A small-molecule ligand and the protein it binds are described below.
Small molecule (SMILES): CC(=O)N[C@@H]1[C@@H](O)[C@H](O[C@@H]2O[C@H](CO)[C@H](O)[C@H](O[C@]3(C(=O)O)C[C@H](O)[C@@H](NC(C)=O)[C@H]([C@H](O)[C@H](O)CO)O3)[C@H]2O)[C@@H](CO)O[C@H]1O

Binding-site contacts:
Ligand atom O5 contacts residue GLY216 of chain 1.A at 3.6 Å (h-bond).
Ligand atom N5 contacts residue ALA125 of chain 1.A at 2.8 Å (h-bond).
Ligand atom O9 contacts residue HIS174 of chain 1.A at 3.2 Å (h-bond).
Ligand atom C8 contacts residue GLU181 of chain 1.A at 3.7 Å.
Ligand atom O8 contacts residue GLN217 of chain 1.A at 3.0 Å (h-bond).
Ligand atom C1 contacts residue GLN217 of chain 1.A at 3.7 Å.
Ligand atom C4 contacts residue GLN217 of chain 1.A at 3.2 Å.
Ligand atom C11 contacts residue GLY124 of chain 1.A at 3.7 Å.
Ligand atom O1B contacts residue GLN217 of chain 1.A at 2.6 Å (h-bond).
Ligand atom C9 contacts residue GLU181 of chain 1.A at 3.3 Å.
Ligand atom O1A contacts residue GLN217 of chain 1.A at 3.7 Å.
Ligand atom C9 contacts residue HIS174 of chain 1.A at 3.3 Å.
Ligand atom O2 contacts residue GLN217 of chain 1.A at 3.6 Å (h-bond).
Ligand atom C6 contacts residue GLU181 of chain 1.A at 3.7 Å.
Ligand atom C5 contacts residue GLY216 of chain 1.A at 3.5 Å.
Ligand atom O5 contacts residue SER218 of chain 1.A at 3.5 Å (h-bond).
Ligand atom C1 contacts residue GLN217 of chain 1.A at 3.2 Å.
Ligand atom O7 contacts residue LEU185 of chain 1.A at 3.4 Å.
Ligand atom C7 contacts residue TRP142 of chain 1.A at 3.6 Å (hydrophobic).
Ligand atom C7 contacts residue GLN213 of chain 1.A at 3.7 Å.
Ligand atom C3 contacts residue GLN217 of chain 1.A at 3.0 Å.
Ligand atom C9 contacts residue TYR88 of chain 1.A at 3.4 Å (hydrophobic).
Ligand atom C2 contacts residue SER218 of chain 1.A at 3.7 Å.
Ligand atom O3 contacts residue GLN213 of chain 1.A at 3.1 Å (h-bond).
Ligand atom O6 contacts residue GLU181 of chain 1.A at 3.0 Å (salt-bridge).
Ligand atom C4 contacts residue ALA125 of chain 1.A at 3.4 Å (hydrophobic).
Ligand atom C11 contacts residue ALA125 of chain 1.A at 3.7 Å (hydrophobic).
Ligand atom C8 contacts residue GLN213 of chain 1.A at 3.7 Å.
Ligand atom O6 contacts residue GLY216 of chain 1.A at 3.4 Å (h-bond).
Ligand atom O1A contacts residue SER127 of chain 1.A at 2.9 Å (h-bond).
Ligand atom C1 contacts residue THR126 of chain 1.A at 3.4 Å.
Ligand atom O1A contacts residue THR126 of chain 1.A at 3.2 Å (h-bond).
Ligand atom O1B contacts residue THR126 of chain 1.A at 2.8 Å (h-bond).
Ligand atom C10 contacts residue ALA125 of chain 1.A at 3.7 Å (hydrophobic).
Ligand atom O10 contacts residue LEU185 of chain 1.A at 3.3 Å.
Ligand atom C5 contacts residue ALA125 of chain 1.A at 3.5 Å (hydrophobic).
Ligand atom O9 contacts residue TYR88 of chain 1.A at 3.0 Å (h-bond).
Ligand atom O9 contacts residue GLU181 of chain 1.A at 2.8 Å (salt-bridge).
Ligand atom C5 contacts residue GLN217 of chain 1.A at 3.2 Å.
Ligand atom O3 contacts residue GLY216 of chain 1.A at 3.2 Å (h-bond).

Sequence of chain 1.A:
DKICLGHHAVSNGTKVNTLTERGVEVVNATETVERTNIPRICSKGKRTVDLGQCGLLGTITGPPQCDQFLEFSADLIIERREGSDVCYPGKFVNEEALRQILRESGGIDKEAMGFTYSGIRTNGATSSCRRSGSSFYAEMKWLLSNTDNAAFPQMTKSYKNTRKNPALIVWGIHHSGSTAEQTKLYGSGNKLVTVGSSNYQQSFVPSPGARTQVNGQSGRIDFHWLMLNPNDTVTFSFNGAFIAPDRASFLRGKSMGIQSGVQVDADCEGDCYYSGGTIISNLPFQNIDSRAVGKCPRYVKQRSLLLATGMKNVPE